The protein below binds the small molecule below.
Small molecule (SMILES): CC(=O)N[C@H]1[C@H](O[C@H]2[C@H](O)[C@@H](NC(C)=O)CO[C@@H]2CO)O[C@H](CO)[C@@H](O[C@@H]2O[C@H](CO)[C@@H](O)[C@H](O)[C@@H]2O)[C@@H]1O

Sequence of chain 1.A:
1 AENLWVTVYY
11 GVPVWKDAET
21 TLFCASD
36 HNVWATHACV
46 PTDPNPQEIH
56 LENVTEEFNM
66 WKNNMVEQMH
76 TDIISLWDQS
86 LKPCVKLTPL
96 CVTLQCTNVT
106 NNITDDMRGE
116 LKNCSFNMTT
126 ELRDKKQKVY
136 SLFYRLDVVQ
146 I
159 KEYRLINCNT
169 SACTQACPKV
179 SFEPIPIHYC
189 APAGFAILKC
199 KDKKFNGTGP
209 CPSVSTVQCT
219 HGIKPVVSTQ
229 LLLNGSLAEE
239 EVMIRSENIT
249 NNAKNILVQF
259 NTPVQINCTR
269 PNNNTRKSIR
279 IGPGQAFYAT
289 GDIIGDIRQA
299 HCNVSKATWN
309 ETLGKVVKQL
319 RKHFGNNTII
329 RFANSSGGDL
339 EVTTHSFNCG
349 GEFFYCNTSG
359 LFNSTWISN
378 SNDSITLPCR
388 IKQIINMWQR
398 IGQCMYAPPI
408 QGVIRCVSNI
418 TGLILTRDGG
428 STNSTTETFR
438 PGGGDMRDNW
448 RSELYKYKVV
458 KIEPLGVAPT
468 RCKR

Sequence of chain 1.B:
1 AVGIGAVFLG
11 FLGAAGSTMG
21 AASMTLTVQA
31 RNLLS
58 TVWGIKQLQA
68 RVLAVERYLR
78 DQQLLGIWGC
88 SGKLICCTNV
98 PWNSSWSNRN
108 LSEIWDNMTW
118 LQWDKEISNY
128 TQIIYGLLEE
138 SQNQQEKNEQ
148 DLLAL

Sequence of chain 1.G:
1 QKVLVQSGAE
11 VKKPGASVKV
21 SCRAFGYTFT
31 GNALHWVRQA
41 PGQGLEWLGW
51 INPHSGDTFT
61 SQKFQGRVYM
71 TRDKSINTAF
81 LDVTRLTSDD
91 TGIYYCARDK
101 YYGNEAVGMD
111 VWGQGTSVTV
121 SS

Binding-site contacts:
Ligand atom C2 contacts residue TYR102 of chain 1.G at 4.2 Å (hydrophobic).
Ligand atom C1 contacts residue ASN58 of chain 1.A at 1.4 Å.
Ligand atom C5 contacts residue TYR50 of chain 1.H at 3.6 Å (hydrophobic).
Ligand atom O5 contacts residue TYR50 of chain 1.H at 4.0 Å.
Ligand atom C4 contacts residue ASN58 of chain 1.A at 4.2 Å.
Ligand atom C4 contacts residue TYR102 of chain 1.G at 4.2 Å (hydrophobic).
Ligand atom C3 contacts residue TYR50 of chain 1.H at 4.0 Å (hydrophobic).
Ligand atom C5 contacts residue ASN58 of chain 1.A at 3.5 Å.
Ligand atom O5 contacts residue ASN58 of chain 1.A at 2.2 Å (h-bond).
Ligand atom C7 contacts residue GLU57 of chain 1.A at 4.3 Å.
Ligand atom O6 contacts residue TYR102 of chain 1.G at 4.1 Å.
Ligand atom C6 contacts residue TYR50 of chain 1.H at 3.9 Å (hydrophobic).
Ligand atom C8 contacts residue GLU57 of chain 1.A at 3.8 Å.
Ligand atom O3 contacts residue TYR102 of chain 1.G at 3.0 Å.
Ligand atom O7 contacts residue GLY16 of chain 1.B at 3.7 Å.
Ligand atom C2 contacts residue ASN58 of chain 1.A at 2.6 Å.
Ligand atom O3 contacts residue TYR50 of chain 1.H at 3.9 Å.
Ligand atom C2 contacts residue TYR50 of chain 1.H at 4.2 Å (hydrophobic).
Ligand atom O7 contacts residue THR53 of chain 1.H at 4.0 Å.
Ligand atom C8 contacts residue SER17 of chain 1.B at 3.2 Å.
Ligand atom N2 contacts residue GLU57 of chain 1.A at 4.2 Å.
Ligand atom O7 contacts residue TYR102 of chain 1.G at 4.0 Å.
Ligand atom C1 contacts residue TYR50 of chain 1.H at 3.9 Å (hydrophobic).
Ligand atom C7 contacts residue ASN58 of chain 1.A at 3.8 Å.
Ligand atom C8 contacts residue LEU9 of chain 1.B at 4.2 Å (hydrophobic).
Ligand atom O7 contacts residue ASN58 of chain 1.A at 4.0 Å.
Ligand atom C3 contacts residue TYR102 of chain 1.G at 3.4 Å (hydrophobic).
Ligand atom O4 contacts residue TYR102 of chain 1.G at 3.4 Å.
Ligand atom O5 contacts residue TYR102 of chain 1.G at 3.9 Å.
Ligand atom C6 contacts residue TYR102 of chain 1.G at 4.2 Å (hydrophobic).
Ligand atom C7 contacts residue TYR49 of chain 1.H at 3.2 Å (hydrophobic).
Ligand atom N2 contacts residue ASN58 of chain 1.A at 3.1 Å (h-bond).
Ligand atom O7 contacts residue SER17 of chain 1.B at 2.3 Å (h-bond).
Ligand atom O4 contacts residue TYR50 of chain 1.H at 4.1 Å.
Ligand atom O4 contacts residue ASN31 of chain 1.H at 3.6 Å (h-bond).
Ligand atom C8 contacts residue TYR49 of chain 1.H at 3.6 Å (hydrophobic).
Ligand atom C7 contacts residue SER17 of chain 1.B at 3.1 Å.
Ligand atom C3 contacts residue ASN58 of chain 1.A at 3.9 Å.
Ligand atom O7 contacts residue TYR49 of chain 1.H at 2.2 Å (h-bond).
Ligand atom C1 contacts residue TYR102 of chain 1.G at 4.2 Å (hydrophobic).

Sequence of chain 1.H:
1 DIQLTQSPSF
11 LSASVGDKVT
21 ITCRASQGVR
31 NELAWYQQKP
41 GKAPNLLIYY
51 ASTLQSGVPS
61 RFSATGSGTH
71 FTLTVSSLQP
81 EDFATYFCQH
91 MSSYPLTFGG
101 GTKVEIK